Sequence of chain 40.C:
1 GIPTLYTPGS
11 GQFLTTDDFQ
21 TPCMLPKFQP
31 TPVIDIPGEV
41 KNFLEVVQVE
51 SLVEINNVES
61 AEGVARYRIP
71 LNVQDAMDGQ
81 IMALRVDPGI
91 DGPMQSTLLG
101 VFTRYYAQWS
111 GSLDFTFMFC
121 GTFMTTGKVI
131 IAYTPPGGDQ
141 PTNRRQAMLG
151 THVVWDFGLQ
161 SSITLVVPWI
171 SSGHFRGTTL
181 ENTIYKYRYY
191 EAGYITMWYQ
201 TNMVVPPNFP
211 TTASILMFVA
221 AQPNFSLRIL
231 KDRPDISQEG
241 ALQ

A protein and the small-molecule ligand that binds it are described below.
Small molecule (SMILES): N[C@@H](CS)C(=O)O

Sequence of chain 40.A:
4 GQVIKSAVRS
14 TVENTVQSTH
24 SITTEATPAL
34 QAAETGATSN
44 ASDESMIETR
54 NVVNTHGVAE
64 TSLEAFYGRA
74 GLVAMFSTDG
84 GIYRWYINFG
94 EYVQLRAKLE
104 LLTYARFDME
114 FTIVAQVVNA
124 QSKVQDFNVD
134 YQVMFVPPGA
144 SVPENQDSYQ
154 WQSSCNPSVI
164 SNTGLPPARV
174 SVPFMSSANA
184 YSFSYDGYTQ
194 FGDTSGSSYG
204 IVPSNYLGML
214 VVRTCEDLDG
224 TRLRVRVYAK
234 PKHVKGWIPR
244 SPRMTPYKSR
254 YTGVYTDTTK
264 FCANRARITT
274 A

Binding-site contacts:
Ligand atom SG contacts residue ILE236 of chain 40.C at 4.3 Å.
Ligand atom CB contacts residue GLY1 of chain 40.P at 3.7 Å.
Ligand atom CB contacts residue THR248 of chain 40.A at 4.5 Å.
Ligand atom O contacts residue ARG233 of chain 40.C at 4.1 Å.
Ligand atom O contacts residue GLY1 of chain 40.P at 2.2 Å (h-bond).
Ligand atom SG contacts residue MET247 of chain 40.A at 3.4 Å.
Ligand atom N contacts residue PRO249 of chain 40.A at 3.5 Å.
Ligand atom CA contacts residue MET247 of chain 40.A at 4.2 Å (hydrophobic).
Ligand atom CA contacts residue ASP235 of chain 40.C at 4.0 Å.
Ligand atom SG contacts residue THR248 of chain 40.A at 3.2 Å (h-bond).
Ligand atom C contacts residue GLY1 of chain 40.P at 1.3 Å.
Ligand atom N contacts residue GLY1 of chain 40.P at 2.9 Å (h-bond).
Ligand atom N contacts residue THR248 of chain 40.A at 4.1 Å.
Ligand atom CB contacts residue PRO249 of chain 40.A at 4.3 Å (hydrophobic).
Ligand atom C contacts residue MET247 of chain 40.A at 3.7 Å (hydrophobic).
Ligand atom SG contacts residue GLY1 of chain 40.P at 4.4 Å.
Ligand atom O contacts residue MET247 of chain 40.A at 3.8 Å.
Ligand atom CA contacts residue GLY1 of chain 40.P at 2.4 Å.
Ligand atom SG contacts residue ASP235 of chain 40.C at 3.7 Å.
Ligand atom C contacts residue ASP235 of chain 40.C at 4.3 Å.
Ligand atom O contacts residue ASP235 of chain 40.C at 3.4 Å.
Ligand atom SG contacts residue PRO249 of chain 40.A at 3.6 Å.
Ligand atom CB contacts residue ASP235 of chain 40.C at 2.8 Å.
Ligand atom N contacts residue MET247 of chain 40.A at 3.8 Å.